A protein and the small-molecule ligand that binds it are described below.
Small molecule (SMILES): CCCCCCCc1sc(N)nc1C(=O)O

Binding-site contacts:
Ligand atom C08 contacts residue HIS209 of chain 1.A at 4.1 Å.
Ligand atom C11 contacts residue TYR36 of chain 1.A at 3.5 Å (hydrophobic).
Ligand atom C15 contacts residue ARG174 of chain 1.A at 4.1 Å.
Ligand atom C05 contacts residue HIS209 of chain 1.A at 3.4 Å.
Ligand atom N03 contacts residue ZN1 of chain 1.D at 2.4 Å.
Ligand atom O07 contacts residue HIS148 of chain 1.A at 3.3 Å.
Ligand atom C10 contacts residue ARG174 of chain 1.A at 3.9 Å.
Ligand atom N01 contacts residue TRP56 of chain 1.A at 2.9 Å.
Ligand atom N03 contacts residue ASP87 of chain 1.A at 3.2 Å (salt-bridge).
Ligand atom N01 contacts residue ASP87 of chain 1.A at 3.2 Å (salt-bridge).
Ligand atom O07 contacts residue CYS167 of chain 1.A at 3.5 Å (h-bond).
Ligand atom N01 contacts residue HIS209 of chain 1.A at 4.0 Å.
Ligand atom C04 contacts residue HIS209 of chain 1.A at 3.3 Å.
Ligand atom C13 contacts residue GLU171 of chain 1.A at 4.1 Å.
Ligand atom C12 contacts residue HIS209 of chain 1.A at 4.0 Å.
Ligand atom C10 contacts residue TYR36 of chain 1.A at 3.6 Å (hydrophobic).
Ligand atom C09 contacts residue TYR36 of chain 1.A at 3.9 Å (hydrophobic).
Ligand atom C02 contacts residue ZN1 of chain 1.D at 3.4 Å.
Ligand atom C05 contacts residue ZN1 of chain 1.D at 3.1 Å.
Ligand atom S16 contacts residue TRP56 of chain 1.A at 3.5 Å.
Ligand atom C02 contacts residue ASP87 of chain 1.A at 3.5 Å.
Ligand atom C05 contacts residue HIS148 of chain 1.A at 4.1 Å.
Ligand atom O07 contacts residue HIS209 of chain 1.A at 3.0 Å (h-bond).
Ligand atom C02 contacts residue HIS209 of chain 1.A at 3.5 Å.
Ligand atom C02 contacts residue TRP56 of chain 1.A at 3.6 Å (hydrophobic).
Ligand atom O06 contacts residue ARG174 of chain 1.A at 2.8 Å (salt-bridge).
Ligand atom C13 contacts residue ARG174 of chain 1.A at 4.2 Å.
Ligand atom C12 contacts residue TYR36 of chain 1.A at 3.7 Å (hydrophobic).
Ligand atom C15 contacts residue GLU171 of chain 1.A at 3.6 Å.
Ligand atom C04 contacts residue ZN1 of chain 1.D at 3.1 Å.
Ligand atom S16 contacts residue TYR36 of chain 1.A at 4.0 Å.
Ligand atom C10 contacts residue HIS209 of chain 1.A at 4.1 Å.
Ligand atom N03 contacts residue HIS209 of chain 1.A at 3.1 Å (h-bond).
Ligand atom O07 contacts residue ZN1 of chain 1.D at 2.3 Å.
Ligand atom N01 contacts residue ZN1 of chain 1.D at 3.8 Å.
Ligand atom C09 contacts residue ARG174 of chain 1.A at 3.9 Å.
Ligand atom S16 contacts residue PHE31 of chain 1.A at 3.9 Å.
Ligand atom C15 contacts residue SER173 of chain 1.A at 3.9 Å.
Ligand atom C05 contacts residue ARG174 of chain 1.A at 4.1 Å.
Ligand atom C11 contacts residue ARG174 of chain 1.A at 3.8 Å.

Sequence of chain 1.A:
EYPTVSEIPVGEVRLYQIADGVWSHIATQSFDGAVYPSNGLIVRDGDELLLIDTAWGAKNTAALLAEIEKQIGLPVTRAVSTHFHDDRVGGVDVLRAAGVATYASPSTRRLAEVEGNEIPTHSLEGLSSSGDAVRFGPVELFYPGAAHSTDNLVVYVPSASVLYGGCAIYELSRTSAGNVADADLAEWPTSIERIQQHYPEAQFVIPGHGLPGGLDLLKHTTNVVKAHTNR